Sequence of chain 1.A:
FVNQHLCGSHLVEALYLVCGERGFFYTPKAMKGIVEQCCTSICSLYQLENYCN

Binding-site contacts:
Ligand atom O1 contacts residue LEU48 of chain 2.B at 3.8 Å.
Ligand atom C3 contacts residue HIS5 of chain 1.B at 4.1 Å.
Ligand atom O1 contacts residue LEU17 of chain 1.A at 3.3 Å.
Ligand atom C4 contacts residue CYS38 of chain 2.B at 3.2 Å (hydrophobic).
Ligand atom C6 contacts residue HIS10 of chain 2.B at 4.0 Å.
Ligand atom C2 contacts residue LEU48 of chain 2.B at 4.3 Å (hydrophobic).
Ligand atom O3 contacts residue CYS38 of chain 2.B at 2.7 Å (h-bond).
Ligand atom C3 contacts residue CYS38 of chain 2.B at 3.4 Å (hydrophobic).
Ligand atom C3 contacts residue CYS43 of chain 2.B at 3.9 Å (hydrophobic).
Ligand atom C5 contacts residue LEU6 of chain 1.B at 3.8 Å (hydrophobic).
Ligand atom O3 contacts residue CYS43 of chain 2.B at 2.9 Å (h-bond).
Ligand atom O1 contacts residue HIS5 of chain 1.B at 3.4 Å (h-bond).
Ligand atom C4 contacts residue LEU11 of chain 2.B at 3.6 Å (hydrophobic).
Ligand atom C3 contacts residue LEU11 of chain 2.B at 4.0 Å (hydrophobic).
Ligand atom C6 contacts residue HIS5 of chain 1.B at 4.1 Å.
Ligand atom C4 contacts residue HIS5 of chain 1.B at 4.5 Å.
Ligand atom C1 contacts residue ALA14 of chain 2.B at 4.5 Å (hydrophobic).
Ligand atom C5 contacts residue LEU11 of chain 2.B at 3.6 Å (hydrophobic).
Ligand atom C6 contacts residue LEU11 of chain 2.B at 4.0 Å (hydrophobic).
Ligand atom C4 contacts residue LEU6 of chain 1.B at 4.4 Å (hydrophobic).
Ligand atom C1 contacts residue LEU48 of chain 2.B at 4.2 Å (hydrophobic).
Ligand atom C1 contacts residue HIS5 of chain 1.B at 3.5 Å.
Ligand atom C6 contacts residue LEU6 of chain 1.B at 4.3 Å (hydrophobic).
Ligand atom C5 contacts residue HIS5 of chain 1.B at 4.5 Å.
Ligand atom C2 contacts residue CYS43 of chain 2.B at 3.5 Å (hydrophobic).
Ligand atom C5 contacts residue CYS7 of chain 2.B at 4.2 Å (hydrophobic).
Ligand atom O3 contacts residue SER41 of chain 2.B at 3.3 Å (h-bond).
Ligand atom O1 contacts residue CYS43 of chain 2.B at 4.4 Å.
Ligand atom C2 contacts residue LEU11 of chain 2.B at 4.4 Å (hydrophobic).
Ligand atom C2 contacts residue HIS5 of chain 1.B at 3.6 Å.
Ligand atom C1 contacts residue CYS43 of chain 2.B at 4.5 Å (hydrophobic).
Ligand atom C4 contacts residue CYS7 of chain 2.B at 4.1 Å (hydrophobic).
Ligand atom C5 contacts residue HIS10 of chain 2.B at 4.0 Å.
Ligand atom C1 contacts residue LEU11 of chain 2.B at 4.4 Å (hydrophobic).
Ligand atom O1 contacts residue ALA14 of chain 2.B at 3.8 Å.
Ligand atom O3 contacts residue ILE42 of chain 2.B at 3.5 Å.

Sequence of chain 2.B:
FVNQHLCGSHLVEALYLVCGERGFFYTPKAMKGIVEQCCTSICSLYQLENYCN

Sequence of chain 1.B:
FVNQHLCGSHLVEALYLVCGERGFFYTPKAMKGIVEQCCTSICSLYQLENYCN

This small molecule binds to this protein.
Small molecule (SMILES): Oc1cccc(O)c1